A protein and the small-molecule ligand that binds it are described below.
Small molecule (SMILES): CC(=O)N[C@@H]1[C@@H](O)[C@H](O)[C@@H](CO)O[C@H]1O

Binding-site contacts:
Ligand atom C8 contacts residue SER16 of chain 1.A at 4.4 Å.
Ligand atom C1 contacts residue ASN15 of chain 1.A at 1.4 Å.
Ligand atom O5 contacts residue ASN15 of chain 1.A at 2.4 Å (h-bond).
Ligand atom C4 contacts residue ASN15 of chain 1.A at 4.3 Å.
Ligand atom C8 contacts residue THR17 of chain 1.A at 4.1 Å.
Ligand atom N2 contacts residue ASN15 of chain 1.A at 2.9 Å (h-bond).
Ligand atom C5 contacts residue ASN15 of chain 1.A at 3.7 Å.
Ligand atom C2 contacts residue ASN15 of chain 1.A at 2.5 Å.
Ligand atom O7 contacts residue ASN15 of chain 1.A at 3.3 Å (h-bond).
Ligand atom C3 contacts residue ASN15 of chain 1.A at 3.8 Å.
Ligand atom C7 contacts residue ASN15 of chain 1.A at 3.2 Å.
Ligand atom C8 contacts residue ASN15 of chain 1.A at 3.1 Å.

Sequence of chain 1.A:
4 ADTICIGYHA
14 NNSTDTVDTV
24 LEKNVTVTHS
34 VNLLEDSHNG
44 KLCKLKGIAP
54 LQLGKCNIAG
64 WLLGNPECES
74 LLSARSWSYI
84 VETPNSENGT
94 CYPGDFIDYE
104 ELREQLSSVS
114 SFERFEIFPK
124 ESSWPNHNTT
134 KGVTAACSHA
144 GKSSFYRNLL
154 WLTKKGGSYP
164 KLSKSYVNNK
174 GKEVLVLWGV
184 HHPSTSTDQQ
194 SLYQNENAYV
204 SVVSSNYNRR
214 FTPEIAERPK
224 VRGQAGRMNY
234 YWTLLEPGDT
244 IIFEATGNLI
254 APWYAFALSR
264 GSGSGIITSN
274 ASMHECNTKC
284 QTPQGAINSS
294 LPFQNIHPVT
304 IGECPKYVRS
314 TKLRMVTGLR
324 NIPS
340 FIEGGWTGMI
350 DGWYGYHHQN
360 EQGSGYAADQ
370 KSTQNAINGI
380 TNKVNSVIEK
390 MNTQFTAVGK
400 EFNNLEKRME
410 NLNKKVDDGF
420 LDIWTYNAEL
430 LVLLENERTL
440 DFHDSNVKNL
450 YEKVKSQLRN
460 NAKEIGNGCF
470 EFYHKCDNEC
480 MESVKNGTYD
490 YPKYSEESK